The small molecule below binds the protein below.
Small molecule (SMILES): NC[C@H]1CCCO1

Sequence of chain 1.A:
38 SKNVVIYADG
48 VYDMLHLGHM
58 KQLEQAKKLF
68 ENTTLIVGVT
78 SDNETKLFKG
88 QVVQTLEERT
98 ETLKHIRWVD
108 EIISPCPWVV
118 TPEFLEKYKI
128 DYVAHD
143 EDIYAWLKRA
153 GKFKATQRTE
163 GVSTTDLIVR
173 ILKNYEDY

Binding-site contacts:
Ligand atom C04 contacts residue GLY153 of chain 1.A at 3.2 Å.
Ligand atom N01 contacts residue LYS154 of chain 1.A at 3.4 Å (salt-bridge).
Ligand atom C02 contacts residue ASP128 of chain 1.A at 4.2 Å.
Ligand atom C02 contacts residue LYS154 of chain 1.A at 4.5 Å.
Ligand atom C05 contacts residue GLY153 of chain 1.A at 3.8 Å.
Ligand atom O07 contacts residue TYR129 of chain 1.A at 4.2 Å.
Ligand atom C04 contacts residue LYS154 of chain 1.A at 3.8 Å.
Ligand atom C05 contacts residue LYS154 of chain 1.A at 3.1 Å.
Ligand atom C06 contacts residue LYS154 of chain 1.A at 4.0 Å.
Ligand atom C04 contacts residue TYR129 of chain 1.A at 3.4 Å (hydrophobic).
Ligand atom N01 contacts residue ASP128 of chain 1.A at 3.6 Å.
Ligand atom C05 contacts residue ALA152 of chain 1.A at 3.7 Å (hydrophobic).
Ligand atom C02 contacts residue TYR129 of chain 1.A at 3.4 Å (hydrophobic).
Ligand atom C04 contacts residue ASP128 of chain 1.A at 4.0 Å.
Ligand atom C03 contacts residue TYR129 of chain 1.A at 3.0 Å (hydrophobic).